Binding-site contacts:
Ligand atom C32 contacts residue GLY96 of chain 1.A at 3.6 Å.
Ligand atom O40 contacts residue SER23 of chain 1.A at 3.4 Å.
Ligand atom O01 contacts residue VAL24 of chain 1.A at 3.5 Å.
Ligand atom C22 contacts residue TYR92 of chain 1.A at 3.5 Å (hydrophobic).
Ligand atom C17 contacts residue ALA41 of chain 1.A at 3.5 Å (hydrophobic).
Ligand atom O40 contacts residue GLY17 of chain 1.A at 3.3 Å.
Ligand atom N20 contacts residue LEU93 of chain 1.A at 2.9 Å (h-bond).
Ligand atom N08 contacts residue LEU144 of chain 1.A at 3.7 Å.
Ligand atom C33 contacts residue LEU16 of chain 1.A at 3.7 Å (hydrophobic).
Ligand atom C21 contacts residue GLY96 of chain 1.A at 3.5 Å.
Ligand atom O40 contacts residue LYS18 of chain 1.A at 3.2 Å (salt-bridge).
Ligand atom C13 contacts residue LEU144 of chain 1.A at 3.4 Å (hydrophobic).
Ligand atom C14 contacts residue LEU144 of chain 1.A at 3.5 Å (hydrophobic).
Ligand atom C15 contacts residue GLU91 of chain 1.A at 3.6 Å.
Ligand atom O40 contacts residue GLY22 of chain 1.A at 3.6 Å (h-bond).
Ligand atom C15 contacts residue ALA41 of chain 1.A at 3.7 Å (hydrophobic).
Ligand atom N08 contacts residue ASN142 of chain 1.A at 3.7 Å.
Ligand atom O01 contacts residue LYS43 of chain 1.A at 3.6 Å.
Ligand atom N16 contacts residue GLU91 of chain 1.A at 2.8 Å (salt-bridge).
Ligand atom C17 contacts residue LEU144 of chain 1.A at 3.6 Å (hydrophobic).
Ligand atom N20 contacts residue TYR92 of chain 1.A at 3.6 Å.
Ligand atom C21 contacts residue LEU93 of chain 1.A at 3.4 Å (hydrophobic).
Ligand atom C04 contacts residue ASP155 of chain 1.A at 3.4 Å.
Ligand atom N08 contacts residue GLY154 of chain 1.A at 3.4 Å.
Ligand atom N16 contacts residue LEU144 of chain 1.A at 3.7 Å.
Ligand atom C22 contacts residue GLY96 of chain 1.A at 3.6 Å.
Ligand atom C22 contacts residue LEU93 of chain 1.A at 3.2 Å (hydrophobic).
Ligand atom C07 contacts residue ASN142 of chain 1.A at 3.7 Å.
Ligand atom C06 contacts residue ASN142 of chain 1.A at 3.6 Å.
Ligand atom N18 contacts residue LEU93 of chain 1.A at 3.2 Å (h-bond).
Ligand atom O01 contacts residue SER23 of chain 1.A at 3.6 Å.
Ligand atom C06 contacts residue ARG141 of chain 1.A at 3.3 Å.
Ligand atom N08 contacts residue ASP155 of chain 1.A at 3.7 Å.
Ligand atom C15 contacts residue MET90 of chain 1.A at 3.6 Å (hydrophobic).
Ligand atom C15 contacts residue LEU144 of chain 1.A at 3.6 Å (hydrophobic).
Ligand atom C23 contacts residue TYR92 of chain 1.A at 3.7 Å (hydrophobic).
Ligand atom C33 contacts residue GLY96 of chain 1.A at 3.4 Å.
Ligand atom C23 contacts residue PRO94 of chain 1.A at 3.6 Å (hydrophobic).
Ligand atom C07 contacts residue ARG141 of chain 1.A at 3.5 Å.
Ligand atom N16 contacts residue ALA41 of chain 1.A at 3.4 Å.

Sequence of chain 1.A:
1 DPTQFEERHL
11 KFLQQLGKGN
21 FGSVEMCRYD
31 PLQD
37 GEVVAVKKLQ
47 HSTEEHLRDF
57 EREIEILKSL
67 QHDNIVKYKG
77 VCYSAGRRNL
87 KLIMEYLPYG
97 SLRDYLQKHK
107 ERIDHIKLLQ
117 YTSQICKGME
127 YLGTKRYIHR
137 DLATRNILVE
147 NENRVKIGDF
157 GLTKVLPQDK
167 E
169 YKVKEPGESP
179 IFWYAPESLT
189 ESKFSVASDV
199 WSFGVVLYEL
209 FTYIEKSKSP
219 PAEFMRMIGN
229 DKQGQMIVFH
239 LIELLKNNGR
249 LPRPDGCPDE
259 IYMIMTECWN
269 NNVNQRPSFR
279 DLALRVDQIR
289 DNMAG

The small molecule below binds the protein below.
Small molecule (SMILES): CCS(=O)(=O)N1CC(CC#N)(n2cc(-c3nc(Nc4ccc(C5CCN(C)CC5)cc4)nc4[nH]ccc34)cn2)C1